A protein and the small-molecule ligand that binds it are described below.
Small molecule (SMILES): C=C1CO[C@H]([C@@](C=O)(NC(=O)[C@@H](C(=O)O)c2ccc(O)cc2)OC)N=C1C(=O)O

Binding-site contacts:
Ligand atom O82 contacts residue ALA289 of chain 1.A at 3.9 Å.
Ligand atom C1 contacts residue SER61 of chain 1.A at 1.4 Å.
Ligand atom O30 contacts residue GLY317 of chain 1.A at 3.3 Å (h-bond).
Ligand atom C21 contacts residue SER61 of chain 1.A at 3.8 Å.
Ligand atom O1 contacts residue SER61 of chain 1.A at 2.2 Å (h-bond).
Ligand atom C27 contacts residue GLN117 of chain 1.A at 3.8 Å.
Ligand atom C22 contacts residue ALA315 of chain 1.A at 3.3 Å (hydrophobic).
Ligand atom C28 contacts residue ASN149 of chain 1.A at 3.3 Å.
Ligand atom C21 contacts residue ALA315 of chain 1.A at 3.2 Å (hydrophobic).
Ligand atom O4 contacts residue TYR147 of chain 1.A at 3.1 Å.
Ligand atom O30 contacts residue THR316 of chain 1.A at 2.9 Å.
Ligand atom O26 contacts residue GLN117 of chain 1.A at 3.8 Å.
Ligand atom C3 contacts residue SER61 of chain 1.A at 3.6 Å.
Ligand atom O30 contacts residue ALA315 of chain 1.A at 3.4 Å (h-bond).
Ligand atom C2 contacts residue SER61 of chain 1.A at 2.5 Å.
Ligand atom O1 contacts residue GLY60 of chain 1.A at 3.9 Å.
Ligand atom O1 contacts residue ALA315 of chain 1.A at 2.8 Å (h-bond).
Ligand atom C62 contacts residue ASN149 of chain 1.A at 3.4 Å.
Ligand atom C24 contacts residue TYR218 of chain 1.A at 3.9 Å (hydrophobic).
Ligand atom O61 contacts residue LYS64 of chain 1.A at 3.8 Å.
Ligand atom O21 contacts residue TYR218 of chain 1.A at 3.3 Å.
Ligand atom C29 contacts residue THR316 of chain 1.A at 3.8 Å.
Ligand atom O21 contacts residue ALA315 of chain 1.A at 3.5 Å (h-bond).
Ligand atom C1 contacts residue TYR147 of chain 1.A at 3.9 Å (hydrophobic).
Ligand atom O4 contacts residue SER61 of chain 1.A at 3.6 Å (h-bond).
Ligand atom O21 contacts residue SER61 of chain 1.A at 3.2 Å (h-bond).
Ligand atom N2 contacts residue SER61 of chain 1.A at 3.6 Å (h-bond).
Ligand atom C62 contacts residue LEU116 of chain 1.A at 3.5 Å (hydrophobic).
Ligand atom N2 contacts residue ALA315 of chain 1.A at 3.6 Å.
Ligand atom C62 contacts residue TYR147 of chain 1.A at 4.0 Å (hydrophobic).
Ligand atom C25 contacts residue TYR218 of chain 1.A at 3.5 Å (hydrophobic).
Ligand atom O61 contacts residue ASN149 of chain 1.A at 3.6 Å (h-bond).
Ligand atom C27 contacts residue ASN149 of chain 1.A at 3.2 Å.
Ligand atom O1 contacts residue GLY314 of chain 1.A at 3.4 Å.
Ligand atom C8 contacts residue LEU116 of chain 1.A at 3.7 Å (hydrophobic).
Ligand atom O82 contacts residue LEU116 of chain 1.A at 3.1 Å.
Ligand atom O61 contacts residue SER61 of chain 1.A at 2.6 Å (h-bond).
Ligand atom C29 contacts residue ALA315 of chain 1.A at 3.3 Å (hydrophobic).
Ligand atom C5 contacts residue TYR147 of chain 1.A at 3.6 Å (hydrophobic).
Ligand atom O61 contacts residue TYR147 of chain 1.A at 3.3 Å.

Sequence of chain 1.A:
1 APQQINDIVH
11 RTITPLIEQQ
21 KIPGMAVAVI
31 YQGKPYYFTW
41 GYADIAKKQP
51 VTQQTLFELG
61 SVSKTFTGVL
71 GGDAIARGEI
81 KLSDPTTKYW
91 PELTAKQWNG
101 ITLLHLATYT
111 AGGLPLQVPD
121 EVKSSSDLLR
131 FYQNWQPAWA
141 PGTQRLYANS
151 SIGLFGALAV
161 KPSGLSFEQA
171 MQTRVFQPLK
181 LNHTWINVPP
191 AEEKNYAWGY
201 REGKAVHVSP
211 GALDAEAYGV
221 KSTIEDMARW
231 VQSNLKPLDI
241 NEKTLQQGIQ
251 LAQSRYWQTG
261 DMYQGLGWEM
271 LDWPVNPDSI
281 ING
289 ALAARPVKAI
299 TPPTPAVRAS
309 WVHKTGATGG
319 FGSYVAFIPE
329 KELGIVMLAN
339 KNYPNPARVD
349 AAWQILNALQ